A small-molecule ligand and the protein it binds are described below.
Small molecule (SMILES): CC(=O)N[C@@H]1[C@@H](O)[C@H](O)[C@@H](CO)O[C@H]1O

Sequence of chain 1.C:
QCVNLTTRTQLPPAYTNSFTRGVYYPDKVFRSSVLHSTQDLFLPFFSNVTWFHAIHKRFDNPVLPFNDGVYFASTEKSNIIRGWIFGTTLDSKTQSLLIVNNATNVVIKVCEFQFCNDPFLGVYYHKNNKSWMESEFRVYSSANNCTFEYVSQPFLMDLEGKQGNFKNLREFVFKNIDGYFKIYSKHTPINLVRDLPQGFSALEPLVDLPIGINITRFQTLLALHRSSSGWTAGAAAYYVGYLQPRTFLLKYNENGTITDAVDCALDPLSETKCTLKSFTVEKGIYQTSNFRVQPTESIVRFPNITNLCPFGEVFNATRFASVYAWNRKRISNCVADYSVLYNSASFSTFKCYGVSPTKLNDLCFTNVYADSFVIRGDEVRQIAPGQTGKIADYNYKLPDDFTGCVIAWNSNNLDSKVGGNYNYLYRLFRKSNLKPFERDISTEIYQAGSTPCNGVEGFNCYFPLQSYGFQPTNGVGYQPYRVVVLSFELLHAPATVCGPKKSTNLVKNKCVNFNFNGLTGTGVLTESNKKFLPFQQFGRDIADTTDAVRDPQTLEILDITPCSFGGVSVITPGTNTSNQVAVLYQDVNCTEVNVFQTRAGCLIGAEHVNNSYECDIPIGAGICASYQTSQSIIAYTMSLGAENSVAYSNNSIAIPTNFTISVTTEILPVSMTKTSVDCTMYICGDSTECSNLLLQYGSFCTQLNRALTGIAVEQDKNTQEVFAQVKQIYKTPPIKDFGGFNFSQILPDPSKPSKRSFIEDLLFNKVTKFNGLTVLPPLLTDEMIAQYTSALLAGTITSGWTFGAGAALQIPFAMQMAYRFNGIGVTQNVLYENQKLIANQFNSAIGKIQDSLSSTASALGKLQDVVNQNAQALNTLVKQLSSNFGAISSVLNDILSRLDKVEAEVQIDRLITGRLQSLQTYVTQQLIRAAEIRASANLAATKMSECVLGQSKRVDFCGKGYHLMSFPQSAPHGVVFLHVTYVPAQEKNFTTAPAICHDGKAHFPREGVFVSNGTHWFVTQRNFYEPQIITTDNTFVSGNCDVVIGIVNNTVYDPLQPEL

Binding-site contacts:
Ligand atom C1 contacts residue SER790 of chain 1.C at 3.7 Å.
Ligand atom C2 contacts residue ASN788 of chain 1.C at 3.1 Å.
Ligand atom O6 contacts residue GLN791 of chain 1.C at 3.9 Å.
Ligand atom C5 contacts residue ASN788 of chain 1.C at 3.6 Å.
Ligand atom N2 contacts residue ASN788 of chain 1.C at 3.6 Å (h-bond).
Ligand atom C4 contacts residue ASN788 of chain 1.C at 4.5 Å.
Ligand atom C1 contacts residue ASN788 of chain 1.C at 1.7 Å.
Ligand atom O5 contacts residue ASN788 of chain 1.C at 2.3 Å (h-bond).
Ligand atom C6 contacts residue SER790 of chain 1.C at 4.3 Å.
Ligand atom O7 contacts residue ASN788 of chain 1.C at 3.7 Å.
Ligand atom C7 contacts residue ASN788 of chain 1.C at 3.8 Å.
Ligand atom C3 contacts residue ASN788 of chain 1.C at 4.2 Å.
Ligand atom C6 contacts residue GLN791 of chain 1.C at 3.7 Å.
Ligand atom O5 contacts residue SER790 of chain 1.C at 3.7 Å.
Ligand atom C8 contacts residue ASN788 of chain 1.C at 4.4 Å.
Ligand atom C5 contacts residue SER790 of chain 1.C at 3.7 Å.